Sequence of chain 34.H:
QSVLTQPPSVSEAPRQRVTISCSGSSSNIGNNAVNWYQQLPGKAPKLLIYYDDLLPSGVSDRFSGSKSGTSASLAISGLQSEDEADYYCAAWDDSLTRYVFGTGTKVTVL

Sequence of chain 34.C:
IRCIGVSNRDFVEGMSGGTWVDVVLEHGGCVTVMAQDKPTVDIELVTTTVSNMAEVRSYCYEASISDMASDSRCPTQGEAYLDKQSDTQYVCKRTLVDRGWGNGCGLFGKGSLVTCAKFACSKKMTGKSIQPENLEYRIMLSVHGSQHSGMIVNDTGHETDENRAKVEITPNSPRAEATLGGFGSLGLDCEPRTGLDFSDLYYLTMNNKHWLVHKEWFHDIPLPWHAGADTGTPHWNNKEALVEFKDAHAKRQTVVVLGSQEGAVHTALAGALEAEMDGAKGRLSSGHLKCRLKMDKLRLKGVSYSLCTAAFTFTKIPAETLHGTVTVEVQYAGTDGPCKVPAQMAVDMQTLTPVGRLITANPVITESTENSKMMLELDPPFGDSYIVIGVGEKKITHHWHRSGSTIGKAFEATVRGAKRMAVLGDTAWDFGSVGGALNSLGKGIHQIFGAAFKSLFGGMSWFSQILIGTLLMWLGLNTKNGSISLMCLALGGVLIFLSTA

Binding-site contacts:
Ligand atom O7 contacts residue MET151 of chain 34.C at 3.3 Å.
Ligand atom O5 contacts residue MET151 of chain 34.C at 3.8 Å.
Ligand atom C2 contacts residue ASN154 of chain 34.C at 4.0 Å.
Ligand atom N2 contacts residue LEU96 of chain 34.H at 3.6 Å.
Ligand atom C1 contacts residue MET151 of chain 34.C at 3.6 Å (hydrophobic).
Ligand atom O7 contacts residue GLY150 of chain 34.C at 2.8 Å (h-bond).
Ligand atom C7 contacts residue GLY150 of chain 34.C at 3.7 Å.
Ligand atom C1 contacts residue LEU96 of chain 34.H at 3.9 Å (hydrophobic).
Ligand atom C2 contacts residue LEU96 of chain 34.H at 3.6 Å (hydrophobic).
Ligand atom C1 contacts residue ASN154 of chain 34.C at 3.1 Å.
Ligand atom C2 contacts residue MET151 of chain 34.C at 4.1 Å (hydrophobic).
Ligand atom C7 contacts residue MET151 of chain 34.C at 4.3 Å (hydrophobic).
Ligand atom C8 contacts residue GLY150 of chain 34.C at 3.8 Å.
Ligand atom C8 contacts residue ASP94 of chain 34.H at 3.5 Å.
Ligand atom O7 contacts residue ASN154 of chain 34.C at 2.9 Å (h-bond).
Ligand atom O3 contacts residue SER95 of chain 34.H at 3.2 Å (h-bond).
Ligand atom O5 contacts residue LEU96 of chain 34.H at 4.5 Å.
Ligand atom C8 contacts residue SER95 of chain 34.H at 3.5 Å.
Ligand atom C3 contacts residue SER95 of chain 34.H at 3.2 Å.
Ligand atom C7 contacts residue ASN154 of chain 34.C at 3.4 Å.
Ligand atom O4 contacts residue LEU96 of chain 34.H at 3.2 Å.
Ligand atom C3 contacts residue LEU96 of chain 34.H at 4.2 Å (hydrophobic).
Ligand atom C1 contacts residue SER95 of chain 34.H at 3.6 Å.
Ligand atom C2 contacts residue SER95 of chain 34.H at 3.4 Å.
Ligand atom N2 contacts residue ASN154 of chain 34.C at 3.9 Å.
Ligand atom N2 contacts residue SER95 of chain 34.H at 2.6 Å (h-bond).
Ligand atom O5 contacts residue ASN154 of chain 34.C at 4.0 Å.
Ligand atom C7 contacts residue SER95 of chain 34.H at 3.5 Å.
Ligand atom C4 contacts residue LEU96 of chain 34.H at 4.3 Å (hydrophobic).
Ligand atom O3 contacts residue LEU96 of chain 34.H at 4.1 Å.
Ligand atom O7 contacts residue HIS148 of chain 34.C at 4.0 Å.
Ligand atom C8 contacts residue ASN154 of chain 34.C at 4.2 Å.

A protein and the small-molecule ligand that binds it are described below.
Small molecule (SMILES): CC(=O)N[C@H]1[C@H](O[C@H]2[C@H](O)[C@@H](NC(C)=O)CO[C@@H]2CO)O[C@H](CO)[C@@H](O)[C@@H]1O